Sequence of chain 1.B:
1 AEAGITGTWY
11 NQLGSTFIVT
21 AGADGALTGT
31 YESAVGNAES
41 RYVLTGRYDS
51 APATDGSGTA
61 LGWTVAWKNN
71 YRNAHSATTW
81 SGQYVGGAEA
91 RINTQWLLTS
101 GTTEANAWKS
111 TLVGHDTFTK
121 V

A protein and the small-molecule ligand that binds it are described below.
Small molecule (SMILES): NC(=O)CC[C@H](NC(=O)[C@@H]1CCCN1C(=O)[C@@H](N)Cc1c[nH]cn1)C(=O)NCC(=O)N1CCC[C@H]1C(=O)N1CCC[C@H]1C(=O)N[C@@H](CS)C(=O)N[C@@H](CCCC[NH3+])C(N)=O

Sequence of chain 2.A:
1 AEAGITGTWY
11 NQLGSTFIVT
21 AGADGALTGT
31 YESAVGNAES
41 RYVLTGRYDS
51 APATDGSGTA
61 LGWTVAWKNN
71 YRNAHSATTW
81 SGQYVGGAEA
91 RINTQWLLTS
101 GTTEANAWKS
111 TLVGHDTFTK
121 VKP

Binding-site contacts:
Ligand atom CB contacts residue LEA1 of chain 1.F at 3.7 Å.
Ligand atom CD2 contacts residue ALA74 of chain 1.B at 3.9 Å (hydrophobic).
Ligand atom CE1 contacts residue TRP67 of chain 1.B at 3.3 Å (hydrophobic).
Ligand atom N contacts residue ALA34 of chain 1.B at 3.8 Å.
Ligand atom NE2 contacts residue THR78 of chain 1.B at 3.8 Å.
Ligand atom CD contacts residue THR78 of chain 1.B at 3.7 Å.
Ligand atom CB contacts residue SER33 of chain 1.B at 3.6 Å.
Ligand atom O contacts residue SER33 of chain 1.B at 2.7 Å (h-bond).
Ligand atom CB contacts residue TYR42 of chain 1.B at 3.5 Å (hydrophobic).
Ligand atom NE2 contacts residue TRP67 of chain 1.B at 3.4 Å.
Ligand atom CD contacts residue LEA1 of chain 1.F at 3.8 Å.
Ligand atom CG contacts residue ALA105 of chain 2.A at 3.7 Å (hydrophobic).
Ligand atom N contacts residue LEA1 of chain 1.F at 1.3 Å.
Ligand atom CD contacts residue TRP108 of chain 2.A at 3.4 Å (hydrophobic).
Ligand atom C contacts residue LEA1 of chain 1.F at 2.8 Å.
Ligand atom N contacts residue TRP108 of chain 2.A at 3.7 Å.
Ligand atom CG contacts residue TYR42 of chain 1.B at 3.6 Å (hydrophobic).
Ligand atom O contacts residue LEU13 of chain 1.B at 3.4 Å.
Ligand atom CB contacts residue TRP108 of chain 2.A at 3.9 Å (hydrophobic).
Ligand atom CB contacts residue TRP67 of chain 1.B at 3.9 Å (hydrophobic).
Ligand atom CG contacts residue TRP67 of chain 1.B at 3.5 Å (hydrophobic).
Ligand atom CD2 contacts residue SER76 of chain 1.B at 3.6 Å.
Ligand atom CA contacts residue SER33 of chain 1.B at 3.2 Å.
Ligand atom CB contacts residue LEA1 of chain 1.F at 2.7 Å.
Ligand atom CA contacts residue LEA1 of chain 1.F at 2.4 Å.
Ligand atom C contacts residue SER33 of chain 1.B at 3.3 Å.
Ligand atom CA contacts residue ALA34 of chain 1.B at 3.6 Å (hydrophobic).
Ligand atom N contacts residue LEA1 of chain 1.F at 3.3 Å (h-bond).
Ligand atom O contacts residue LEA1 of chain 1.F at 3.1 Å (h-bond).
Ligand atom CB contacts residue TRP67 of chain 1.B at 3.7 Å (hydrophobic).
Ligand atom OE1 contacts residue TRP67 of chain 1.B at 3.7 Å.
Ligand atom CA contacts residue TRP108 of chain 2.A at 3.5 Å (hydrophobic).
Ligand atom NE2 contacts residue ALA74 of chain 1.B at 3.9 Å.
Ligand atom SG contacts residue LEA1 of chain 1.F at 1.8 Å.
Ligand atom OE1 contacts residue LEU98 of chain 1.B at 3.6 Å.
Ligand atom CA contacts residue LEA1 of chain 1.F at 3.8 Å.
Ligand atom OE1 contacts residue THR78 of chain 1.B at 2.6 Å (h-bond).
Ligand atom NE2 contacts residue TRP96 of chain 1.B at 3.4 Å.
Ligand atom CB contacts residue TRP108 of chain 2.A at 3.8 Å (hydrophobic).
Ligand atom NE2 contacts residue SER76 of chain 1.B at 3.0 Å (h-bond).